Sequence of chain 1.A:
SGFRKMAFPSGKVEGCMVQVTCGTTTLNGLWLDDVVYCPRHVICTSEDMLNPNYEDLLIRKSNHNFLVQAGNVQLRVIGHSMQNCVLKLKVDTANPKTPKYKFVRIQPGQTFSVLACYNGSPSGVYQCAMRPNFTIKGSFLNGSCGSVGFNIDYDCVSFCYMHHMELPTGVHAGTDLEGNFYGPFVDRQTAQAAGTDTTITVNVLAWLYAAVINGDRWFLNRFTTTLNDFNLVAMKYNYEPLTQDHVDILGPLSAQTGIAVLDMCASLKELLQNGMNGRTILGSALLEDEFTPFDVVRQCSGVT

This small molecule binds to this protein.
Small molecule (SMILES): Cc1ccc(CC(=O)Nc2cnccc2C)cc1

Binding-site contacts:
Ligand atom C3 contacts residue HIS164 of chain 1.A at 3.4 Å.
Ligand atom C11 contacts residue LEU141 of chain 1.A at 3.8 Å (hydrophobic).
Ligand atom N1 contacts residue SER144 of chain 1.A at 3.8 Å.
Ligand atom C8 contacts residue MET165 of chain 1.A at 4.1 Å (hydrophobic).
Ligand atom C2 contacts residue MET165 of chain 1.A at 3.7 Å (hydrophobic).
Ligand atom C2 contacts residue MET49 of chain 1.A at 4.0 Å (hydrophobic).
Ligand atom C contacts residue ASP187 of chain 1.A at 3.5 Å.
Ligand atom C8 contacts residue CYS145 of chain 1.A at 3.9 Å (hydrophobic).
Ligand atom C14 contacts residue MET49 of chain 1.A at 3.6 Å (hydrophobic).
Ligand atom O contacts residue GLU166 of chain 1.A at 3.5 Å (salt-bridge).
Ligand atom C9 contacts residue PHE140 of chain 1.A at 3.1 Å (hydrophobic).
Ligand atom O contacts residue MET165 of chain 1.A at 3.7 Å.
Ligand atom C9 contacts residue HIS163 of chain 1.A at 3.9 Å.
Ligand atom C contacts residue MET49 of chain 1.A at 3.7 Å (hydrophobic).
Ligand atom C10 contacts residue PHE140 of chain 1.A at 3.5 Å (hydrophobic).
Ligand atom C10 contacts residue LEU141 of chain 1.A at 3.5 Å (hydrophobic).
Ligand atom C8 contacts residue SER144 of chain 1.A at 4.1 Å.
Ligand atom C14 contacts residue GLN189 of chain 1.A at 3.9 Å.
Ligand atom C9 contacts residue GLU166 of chain 1.A at 3.4 Å.
Ligand atom N1 contacts residue HIS163 of chain 1.A at 2.8 Å (h-bond).
Ligand atom C contacts residue MET165 of chain 1.A at 3.8 Å (hydrophobic).
Ligand atom C11 contacts residue GLU166 of chain 1.A at 4.0 Å.
Ligand atom C11 contacts residue ASN142 of chain 1.A at 3.7 Å.
Ligand atom C8 contacts residue HIS163 of chain 1.A at 3.3 Å.
Ligand atom N1 contacts residue GLU166 of chain 1.A at 3.7 Å.
Ligand atom C3 contacts residue MET165 of chain 1.A at 4.1 Å (hydrophobic).
Ligand atom N contacts residue CYS145 of chain 1.A at 3.8 Å.
Ligand atom C3 contacts residue HIS41 of chain 1.A at 3.4 Å.
Ligand atom C10 contacts residue ASN142 of chain 1.A at 3.7 Å.
Ligand atom C9 contacts residue LEU141 of chain 1.A at 3.9 Å (hydrophobic).
Ligand atom C8 contacts residue GLU166 of chain 1.A at 3.8 Å.
Ligand atom C10 contacts residue GLU166 of chain 1.A at 3.4 Å.
Ligand atom C contacts residue ARG188 of chain 1.A at 3.3 Å.
Ligand atom C12 contacts residue ASN142 of chain 1.A at 3.7 Å.
Ligand atom C2 contacts residue HIS41 of chain 1.A at 3.5 Å.
Ligand atom C2 contacts residue HIS164 of chain 1.A at 3.6 Å.
Ligand atom C1 contacts residue MET49 of chain 1.A at 3.6 Å (hydrophobic).
Ligand atom C13 contacts residue GLN189 of chain 1.A at 3.9 Å.
Ligand atom N1 contacts residue PHE140 of chain 1.A at 3.6 Å.
Ligand atom C contacts residue GLN189 of chain 1.A at 3.8 Å.